Binding-site contacts:
Ligand atom C4 contacts residue ASN68 of chain 3.B at 4.2 Å.
Ligand atom C1 contacts residue THR70 of chain 3.B at 3.5 Å.
Ligand atom C5 contacts residue ASN68 of chain 3.B at 3.7 Å.
Ligand atom C7 contacts residue ASN68 of chain 3.B at 3.1 Å.
Ligand atom O6 contacts residue ARG132 of chain 3.B at 3.8 Å.
Ligand atom O5 contacts residue THR70 of chain 3.B at 4.4 Å.
Ligand atom C1 contacts residue ASN68 of chain 3.B at 1.4 Å.
Ligand atom O7 contacts residue HIS67 of chain 3.B at 4.4 Å.
Ligand atom C8 contacts residue ASN68 of chain 3.B at 3.2 Å.
Ligand atom C5 contacts residue ARG132 of chain 3.B at 3.8 Å.
Ligand atom N2 contacts residue THR70 of chain 3.B at 3.8 Å.
Ligand atom C8 contacts residue GLY69 of chain 3.B at 3.8 Å.
Ligand atom O7 contacts residue ASN68 of chain 3.B at 3.5 Å (h-bond).
Ligand atom C3 contacts residue THR70 of chain 3.B at 4.4 Å.
Ligand atom C4 contacts residue ARG132 of chain 3.B at 3.7 Å.
Ligand atom C6 contacts residue ARG132 of chain 3.B at 3.3 Å.
Ligand atom O5 contacts residue ASN68 of chain 3.B at 2.4 Å (h-bond).
Ligand atom N2 contacts residue ASN68 of chain 3.B at 2.9 Å (h-bond).
Ligand atom O4 contacts residue ARG132 of chain 3.B at 2.6 Å (salt-bridge).
Ligand atom C8 contacts residue HIS67 of chain 3.B at 4.2 Å.
Ligand atom C2 contacts residue ASN68 of chain 3.B at 2.4 Å.
Ligand atom C3 contacts residue ASN68 of chain 3.B at 3.8 Å.
Ligand atom C2 contacts residue THR70 of chain 3.B at 4.1 Å.

Sequence of chain 3.B:
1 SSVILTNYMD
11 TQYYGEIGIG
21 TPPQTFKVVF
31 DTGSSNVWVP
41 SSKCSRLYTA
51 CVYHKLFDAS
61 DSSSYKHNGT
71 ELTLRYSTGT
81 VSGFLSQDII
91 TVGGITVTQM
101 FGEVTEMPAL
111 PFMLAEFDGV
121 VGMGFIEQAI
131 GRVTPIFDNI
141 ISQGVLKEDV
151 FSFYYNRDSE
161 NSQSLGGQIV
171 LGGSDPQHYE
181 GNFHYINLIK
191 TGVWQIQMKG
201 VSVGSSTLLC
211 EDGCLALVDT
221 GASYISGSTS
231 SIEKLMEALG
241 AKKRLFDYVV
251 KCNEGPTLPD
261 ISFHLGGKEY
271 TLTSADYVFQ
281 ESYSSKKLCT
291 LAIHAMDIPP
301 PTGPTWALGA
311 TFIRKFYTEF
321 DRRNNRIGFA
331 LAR

The protein below binds the small molecule below.
Small molecule (SMILES): CC(=O)N[C@@H]1[C@@H](O)[C@H](O)[C@@H](CO)O[C@H]1O